A small-molecule ligand and the protein it binds are described below.
Small molecule (SMILES): CCc1cc(-c2[nH]nc(C)c2-c2ccccc2F)c(O)cc1O

Binding-site contacts:
Ligand atom O8 contacts residue ASN51 of chain 1.A at 3.7 Å.
Ligand atom C18 contacts residue LEU107 of chain 1.A at 3.6 Å (hydrophobic).
Ligand atom C10 contacts residue PHE138 of chain 1.A at 3.5 Å (hydrophobic).
Ligand atom C2 contacts residue ASN51 of chain 1.A at 3.7 Å.
Ligand atom C14 contacts residue GLY97 of chain 1.A at 3.7 Å.
Ligand atom C9 contacts residue ASN51 of chain 1.A at 3.8 Å.
Ligand atom C10 contacts residue VAL150 of chain 1.A at 3.9 Å (hydrophobic).
Ligand atom C17 contacts residue LEU107 of chain 1.A at 3.5 Å (hydrophobic).
Ligand atom C15 contacts residue ALA55 of chain 1.A at 3.9 Å (hydrophobic).
Ligand atom O8 contacts residue SER52 of chain 1.A at 3.7 Å.
Ligand atom O8 contacts residue ALA55 of chain 1.A at 3.3 Å.
Ligand atom C14 contacts residue ALA55 of chain 1.A at 3.8 Å (hydrophobic).
Ligand atom C6 contacts residue ASN51 of chain 1.A at 3.8 Å.
Ligand atom N12 contacts residue THR184 of chain 1.A at 3.2 Å (h-bond).
Ligand atom C21 contacts residue ASN51 of chain 1.A at 3.5 Å.
Ligand atom C5 contacts residue MET98 of chain 1.A at 3.8 Å (hydrophobic).
Ligand atom O8 contacts residue THR184 of chain 1.A at 3.8 Å.
Ligand atom C3 contacts residue THR184 of chain 1.A at 3.8 Å.
Ligand atom F22 contacts residue MET98 of chain 1.A at 3.9 Å.
Ligand atom C2 contacts residue ASP93 of chain 1.A at 3.6 Å.
Ligand atom C23 contacts residue ILE96 of chain 1.A at 3.5 Å (hydrophobic).
Ligand atom F22 contacts residue GLY108 of chain 1.A at 3.2 Å.
Ligand atom C1 contacts residue ASN51 of chain 1.A at 3.6 Å.
Ligand atom C10 contacts residue LEU107 of chain 1.A at 3.8 Å (hydrophobic).
Ligand atom N13 contacts residue MET98 of chain 1.A at 3.7 Å.
Ligand atom O7 contacts residue LEU48 of chain 1.A at 3.8 Å.
Ligand atom C23 contacts residue LYS58 of chain 1.A at 3.5 Å.
Ligand atom N12 contacts residue GLY97 of chain 1.A at 3.8 Å.
Ligand atom C9 contacts residue PHE138 of chain 1.A at 3.6 Å (hydrophobic).
Ligand atom O7 contacts residue VAL186 of chain 1.A at 3.3 Å.
Ligand atom C11 contacts residue ALA55 of chain 1.A at 3.8 Å (hydrophobic).
Ligand atom N13 contacts residue ILE96 of chain 1.A at 3.7 Å.
Ligand atom N13 contacts residue ALA55 of chain 1.A at 3.5 Å.
Ligand atom C3 contacts residue ASP93 of chain 1.A at 3.5 Å.
Ligand atom C18 contacts residue GLY108 of chain 1.A at 3.5 Å.
Ligand atom F22 contacts residue LEU107 of chain 1.A at 3.2 Å.
Ligand atom C20 contacts residue ASN51 of chain 1.A at 3.5 Å.
Ligand atom N12 contacts residue ALA55 of chain 1.A at 3.6 Å.
Ligand atom N13 contacts residue GLY97 of chain 1.A at 2.9 Å (h-bond).
Ligand atom O8 contacts residue ASP93 of chain 1.A at 2.6 Å (salt-bridge).

Sequence of chain 1.A:
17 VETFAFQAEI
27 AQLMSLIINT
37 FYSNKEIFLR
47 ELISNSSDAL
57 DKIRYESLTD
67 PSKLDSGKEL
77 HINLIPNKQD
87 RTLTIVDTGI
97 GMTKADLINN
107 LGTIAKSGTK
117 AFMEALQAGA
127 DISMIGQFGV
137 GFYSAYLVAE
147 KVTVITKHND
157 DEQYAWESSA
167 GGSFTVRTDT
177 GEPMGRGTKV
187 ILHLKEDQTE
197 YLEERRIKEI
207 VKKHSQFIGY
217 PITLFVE